Sequence of chain 2.A:
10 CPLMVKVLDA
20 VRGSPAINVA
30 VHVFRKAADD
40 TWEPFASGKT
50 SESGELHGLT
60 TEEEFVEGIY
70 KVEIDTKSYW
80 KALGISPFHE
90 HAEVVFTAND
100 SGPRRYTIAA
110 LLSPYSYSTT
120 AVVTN

The protein below binds the small molecule below.
Small molecule (SMILES): Oc1cc(CCl)ccc1Oc1ccc(Cl)cc1Cl

Sequence of chain 1.A:
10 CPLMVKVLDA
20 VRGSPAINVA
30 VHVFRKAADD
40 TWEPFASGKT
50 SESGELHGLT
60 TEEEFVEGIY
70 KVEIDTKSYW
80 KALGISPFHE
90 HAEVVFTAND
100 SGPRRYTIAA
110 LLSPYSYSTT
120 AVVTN

Binding-site contacts:
Ligand atom C6 contacts residue LEU17 of chain 1.A at 3.7 Å (hydrophobic).
Ligand atom C4 contacts residue LEU110 of chain 1.A at 3.6 Å (hydrophobic).
Ligand atom C8 contacts residue FT21 of chain 2.C at 2.4 Å.
Ligand atom C6 contacts residue ALA108 of chain 1.A at 3.6 Å (hydrophobic).
Ligand atom CL15 contacts residue THR119 of chain 1.A at 2.7 Å.
Ligand atom CL17 contacts residue LEU17 of chain 1.A at 3.7 Å.
Ligand atom C13 contacts residue FT21 of chain 2.C at 2.6 Å.
Ligand atom CL15 contacts residue FT21 of chain 2.C at 2.6 Å.
Ligand atom O7 contacts residue ALA108 of chain 2.A at 3.7 Å.
Ligand atom C3 contacts residue FT21 of chain 2.C at 1.2 Å.
Ligand atom CL15 contacts residue SER117 of chain 1.A at 3.1 Å.
Ligand atom C10 contacts residue LYS15 of chain 1.A at 2.6 Å.
Ligand atom C5 contacts residue ALA109 of chain 1.A at 3.6 Å (hydrophobic).
Ligand atom O7 contacts residue FT21 of chain 2.C at 1.3 Å.
Ligand atom CL17 contacts residue LYS15 of chain 1.A at 3.4 Å.
Ligand atom C4 contacts residue FT21 of chain 2.C at 0.8 Å.
Ligand atom C9 contacts residue LEU17 of chain 1.A at 3.2 Å (hydrophobic).
Ligand atom C14 contacts residue SER117 of chain 1.A at 3.2 Å.
Ligand atom C1 contacts residue FT21 of chain 2.C at 0.9 Å.
Ligand atom C12 contacts residue THR106 of chain 2.A at 3.7 Å.
Ligand atom CL16 contacts residue LYS15 of chain 1.A at 3.6 Å.
Ligand atom C10 contacts residue LEU17 of chain 1.A at 3.5 Å (hydrophobic).
Ligand atom C12 contacts residue ALA108 of chain 2.A at 3.7 Å (hydrophobic).
Ligand atom C13 contacts residue ALA108 of chain 2.A at 2.9 Å (hydrophobic).
Ligand atom C1 contacts residue LEU17 of chain 1.A at 3.7 Å (hydrophobic).
Ligand atom C14 contacts residue FT21 of chain 2.C at 2.0 Å.
Ligand atom CL17 contacts residue FT21 of chain 2.C at 2.2 Å.
Ligand atom C14 contacts residue ALA109 of chain 1.A at 3.2 Å (hydrophobic).
Ligand atom C5 contacts residue FT21 of chain 2.C at 1.5 Å.
Ligand atom C2 contacts residue FT21 of chain 2.C at 0.9 Å.
Ligand atom C11 contacts residue LYS15 of chain 1.A at 3.5 Å.
Ligand atom C9 contacts residue LYS15 of chain 1.A at 3.5 Å.
Ligand atom C5 contacts residue ALA108 of chain 1.A at 3.2 Å (hydrophobic).
Ligand atom CL15 contacts residue THR118 of chain 1.A at 3.5 Å.
Ligand atom C12 contacts residue FT21 of chain 2.C at 3.6 Å.
Ligand atom C6 contacts residue FT21 of chain 2.C at 1.3 Å.
Ligand atom C8 contacts residue LEU17 of chain 1.A at 3.4 Å (hydrophobic).
Ligand atom C9 contacts residue FT21 of chain 2.C at 2.8 Å.
Ligand atom O18 contacts residue FT21 of chain 2.C at 0.8 Å.
Ligand atom C14 contacts residue LEU110 of chain 1.A at 2.8 Å (hydrophobic).